Sequence of chain 1.A:
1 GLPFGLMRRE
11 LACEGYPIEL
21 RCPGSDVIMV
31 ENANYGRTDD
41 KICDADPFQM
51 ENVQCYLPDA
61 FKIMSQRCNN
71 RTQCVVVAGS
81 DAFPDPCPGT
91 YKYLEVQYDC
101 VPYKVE

This protein binds this small molecule.
Small molecule (SMILES): CC(=O)N[C@@H]1[C@@H](O)[C@H](O)[C@@H](CO)O[C@H]1O

Binding-site contacts:
Ligand atom N2 contacts residue ASN70 of chain 1.A at 2.9 Å (h-bond).
Ligand atom C4 contacts residue ASN70 of chain 1.A at 4.2 Å.
Ligand atom C7 contacts residue ASN70 of chain 1.A at 4.0 Å.
Ligand atom C5 contacts residue ASN70 of chain 1.A at 3.6 Å.
Ligand atom C2 contacts residue ASN70 of chain 1.A at 2.4 Å.
Ligand atom O5 contacts residue ASN70 of chain 1.A at 2.3 Å (h-bond).
Ligand atom N2 contacts residue ASN69 of chain 1.A at 4.5 Å.
Ligand atom C1 contacts residue ASN70 of chain 1.A at 1.4 Å.
Ligand atom C3 contacts residue ASN70 of chain 1.A at 3.7 Å.
Ligand atom C8 contacts residue ASN69 of chain 1.A at 3.8 Å.